A small-molecule ligand and the protein it binds are described below.
Small molecule (SMILES): CC(=O)N[C@@H]1[C@@H](O)[C@H](O)[C@@H](CO)O[C@H]1O

Binding-site contacts:
Ligand atom C5 contacts residue ASN190 of chain 1.A at 3.6 Å.
Ligand atom C4 contacts residue ASN190 of chain 1.A at 4.2 Å.
Ligand atom C7 contacts residue ALA188 of chain 1.A at 4.0 Å (hydrophobic).
Ligand atom C3 contacts residue ASN190 of chain 1.A at 3.7 Å.
Ligand atom O5 contacts residue ASN190 of chain 1.A at 2.4 Å (h-bond).
Ligand atom O7 contacts residue LYS113 of chain 1.A at 3.6 Å.
Ligand atom C1 contacts residue ASN190 of chain 1.A at 1.4 Å.
Ligand atom C7 contacts residue ASN190 of chain 1.A at 3.6 Å.
Ligand atom O7 contacts residue ALA188 of chain 1.A at 4.2 Å.
Ligand atom N2 contacts residue ALA188 of chain 1.A at 3.9 Å.
Ligand atom O7 contacts residue LEU189 of chain 1.A at 4.3 Å.
Ligand atom O7 contacts residue ASN190 of chain 1.A at 3.5 Å (h-bond).
Ligand atom C2 contacts residue ASN190 of chain 1.A at 2.3 Å.
Ligand atom N2 contacts residue ASN190 of chain 1.A at 2.8 Å (h-bond).

Sequence of chain 1.A:
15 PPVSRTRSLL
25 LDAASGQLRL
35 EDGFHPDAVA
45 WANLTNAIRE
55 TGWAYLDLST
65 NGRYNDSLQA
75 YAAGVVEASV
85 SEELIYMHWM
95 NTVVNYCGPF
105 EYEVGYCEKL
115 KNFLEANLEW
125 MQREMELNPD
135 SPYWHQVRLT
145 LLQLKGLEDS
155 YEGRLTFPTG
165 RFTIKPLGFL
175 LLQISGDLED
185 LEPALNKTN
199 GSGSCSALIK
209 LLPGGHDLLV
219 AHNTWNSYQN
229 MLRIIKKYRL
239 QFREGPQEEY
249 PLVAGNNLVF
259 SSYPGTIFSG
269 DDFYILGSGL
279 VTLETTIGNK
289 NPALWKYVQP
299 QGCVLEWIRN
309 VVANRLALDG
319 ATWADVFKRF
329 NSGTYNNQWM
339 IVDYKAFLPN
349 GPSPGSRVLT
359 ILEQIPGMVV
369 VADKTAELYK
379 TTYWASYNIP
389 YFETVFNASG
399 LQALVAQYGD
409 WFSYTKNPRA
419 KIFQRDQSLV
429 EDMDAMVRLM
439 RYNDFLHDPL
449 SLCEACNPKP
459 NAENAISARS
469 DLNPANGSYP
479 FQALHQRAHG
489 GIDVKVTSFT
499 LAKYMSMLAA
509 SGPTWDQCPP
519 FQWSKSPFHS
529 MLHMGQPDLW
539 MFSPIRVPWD